This protein binds this small molecule.
Small molecule (SMILES): NC(=[NH2+])NCCC[C@H](N)C(=O)O

Sequence of chain 1.A:
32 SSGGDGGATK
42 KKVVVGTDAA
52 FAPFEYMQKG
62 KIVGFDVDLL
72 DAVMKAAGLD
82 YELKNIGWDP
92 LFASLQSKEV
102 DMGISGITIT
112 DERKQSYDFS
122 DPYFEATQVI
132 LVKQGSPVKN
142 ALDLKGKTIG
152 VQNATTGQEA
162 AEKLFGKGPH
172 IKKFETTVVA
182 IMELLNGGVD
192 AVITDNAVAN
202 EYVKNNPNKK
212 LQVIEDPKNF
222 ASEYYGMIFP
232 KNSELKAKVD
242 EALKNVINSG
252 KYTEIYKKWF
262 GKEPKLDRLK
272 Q

Binding-site contacts:
Ligand atom OXT contacts residue THR157 of chain 1.A at 2.8 Å (h-bond).
Ligand atom NH1 contacts residue GLN153 of chain 1.A at 2.9 Å (h-bond).
Ligand atom NH1 contacts residue TRP89 of chain 1.A at 3.7 Å.
Ligand atom CG contacts residue PHE52 of chain 1.A at 3.5 Å (hydrophobic).
Ligand atom CA contacts residue THR109 of chain 1.A at 3.8 Å.
Ligand atom OXT contacts residue THR156 of chain 1.A at 3.1 Å.
Ligand atom C contacts residue ARG114 of chain 1.A at 3.5 Å.
Ligand atom NH2 contacts residue GLU56 of chain 1.A at 3.0 Å (salt-bridge).
Ligand atom CA contacts residue GLY107 of chain 1.A at 3.8 Å.
Ligand atom CA contacts residue ASP196 of chain 1.A at 3.5 Å.
Ligand atom O contacts residue GLY107 of chain 1.A at 3.7 Å.
Ligand atom C contacts residue THR157 of chain 1.A at 3.6 Å.
Ligand atom NE contacts residue SER106 of chain 1.A at 2.8 Å (h-bond).
Ligand atom OXT contacts residue ARG114 of chain 1.A at 2.8 Å (salt-bridge).
Ligand atom CZ contacts residue SER106 of chain 1.A at 3.3 Å.
Ligand atom N contacts residue THR109 of chain 1.A at 2.9 Å (h-bond).
Ligand atom O contacts residue ARG114 of chain 1.A at 2.7 Å (salt-bridge).
Ligand atom N contacts residue TYR226 of chain 1.A at 3.6 Å.
Ligand atom CZ contacts residue TRP89 of chain 1.A at 3.7 Å (hydrophobic).
Ligand atom NH1 contacts residue PHE52 of chain 1.A at 3.6 Å.
Ligand atom NH2 contacts residue PHE52 of chain 1.A at 3.3 Å.
Ligand atom CD contacts residue PHE52 of chain 1.A at 3.5 Å (hydrophobic).
Ligand atom CZ contacts residue PHE52 of chain 1.A at 3.3 Å (hydrophobic).
Ligand atom NE contacts residue PHE52 of chain 1.A at 3.5 Å.
Ligand atom NE contacts residue TRP89 of chain 1.A at 3.4 Å.
Ligand atom CB contacts residue ASP196 of chain 1.A at 3.4 Å.
Ligand atom CA contacts residue THR157 of chain 1.A at 3.3 Å.
Ligand atom OXT contacts residue TRP89 of chain 1.A at 3.8 Å.
Ligand atom CZ contacts residue ASP49 of chain 1.A at 3.7 Å.
Ligand atom NH1 contacts residue ASP49 of chain 1.A at 2.8 Å (salt-bridge).
Ligand atom NH2 contacts residue ASP49 of chain 1.A at 3.1 Å (salt-bridge).
Ligand atom O contacts residue ILE108 of chain 1.A at 3.5 Å.
Ligand atom CD contacts residue TRP89 of chain 1.A at 3.6 Å (hydrophobic).
Ligand atom CD contacts residue GLN153 of chain 1.A at 3.5 Å.
Ligand atom CG contacts residue TRP89 of chain 1.A at 3.7 Å (hydrophobic).
Ligand atom N contacts residue GLY107 of chain 1.A at 2.8 Å (h-bond).
Ligand atom O contacts residue THR109 of chain 1.A at 2.7 Å (h-bond).
Ligand atom N contacts residue ASP196 of chain 1.A at 2.7 Å (salt-bridge).
Ligand atom NH2 contacts residue SER106 of chain 1.A at 3.0 Å (h-bond).
Ligand atom CG contacts residue GLY107 of chain 1.A at 3.1 Å.